A small-molecule ligand and the protein it binds are described below.
Small molecule (SMILES): O=S(=O)(NO)c1ccccc1

Binding-site contacts:
Ligand atom N1 contacts residue GLU68 of chain 1.A at 2.6 Å (salt-bridge).
Ligand atom O2 contacts residue ASN66 of chain 1.A at 4.3 Å.
Ligand atom C6 contacts residue GLU68 of chain 1.A at 3.6 Å.
Ligand atom C5 contacts residue ILE90 of chain 1.A at 3.5 Å (hydrophobic).
Ligand atom C2 contacts residue ILE90 of chain 1.A at 4.4 Å (hydrophobic).
Ligand atom C5 contacts residue PHE69 of chain 1.A at 4.1 Å (hydrophobic).
Ligand atom C1 contacts residue GLU68 of chain 1.A at 4.0 Å.
Ligand atom C4 contacts residue ILE90 of chain 1.A at 3.9 Å (hydrophobic).
Ligand atom O3 contacts residue LEU59 of chain 1.A at 4.2 Å.
Ligand atom S1 contacts residue ASN66 of chain 1.A at 4.1 Å.
Ligand atom C5 contacts residue GLU68 of chain 1.A at 3.9 Å.
Ligand atom C1 contacts residue ILE90 of chain 1.A at 4.5 Å (hydrophobic).
Ligand atom N1 contacts residue ASN66 of chain 1.A at 4.4 Å.
Ligand atom C6 contacts residue ILE90 of chain 1.A at 3.8 Å (hydrophobic).
Ligand atom O1 contacts residue ASN66 of chain 1.A at 3.3 Å (h-bond).
Ligand atom S1 contacts residue GLU68 of chain 1.A at 3.7 Å.
Ligand atom N1 contacts residue LEU59 of chain 1.A at 4.0 Å.
Ligand atom O1 contacts residue GLN91 of chain 1.A at 3.6 Å.
Ligand atom O3 contacts residue GLU68 of chain 1.A at 3.1 Å (salt-bridge).
Ligand atom O3 contacts residue ARG57 of chain 1.A at 4.1 Å.
Ligand atom C6 contacts residue GLN91 of chain 1.A at 4.4 Å.
Ligand atom O1 contacts residue GLU68 of chain 1.A at 3.8 Å.
Ligand atom C3 contacts residue ILE90 of chain 1.A at 4.1 Å (hydrophobic).

Sequence of chain 1.A:
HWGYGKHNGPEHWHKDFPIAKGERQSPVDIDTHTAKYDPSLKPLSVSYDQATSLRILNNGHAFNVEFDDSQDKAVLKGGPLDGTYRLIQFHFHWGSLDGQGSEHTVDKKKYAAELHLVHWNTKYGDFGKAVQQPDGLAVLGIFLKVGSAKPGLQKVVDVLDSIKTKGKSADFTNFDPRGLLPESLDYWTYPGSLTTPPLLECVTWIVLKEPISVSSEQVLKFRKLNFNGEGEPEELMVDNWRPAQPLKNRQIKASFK